Binding-site contacts:
Ligand atom N4 contacts residue ASP199 of chain 23.A at 4.0 Å.
Ligand atom C5 contacts residue TRP201 of chain 23.A at 3.4 Å (hydrophobic).
Ligand atom C4 contacts residue TRP201 of chain 23.A at 3.3 Å (hydrophobic).
Ligand atom O4' contacts residue TRP201 of chain 23.A at 4.5 Å.
Ligand atom C2 contacts residue TRP201 of chain 23.A at 3.9 Å (hydrophobic).
Ligand atom C2' contacts residue LYS682 of chain 23.A at 3.6 Å.
Ligand atom C4' contacts residue TRP201 of chain 23.A at 4.3 Å (hydrophobic).
Ligand atom C5' contacts residue TRP201 of chain 23.A at 3.5 Å (hydrophobic).
Ligand atom C1' contacts residue LYS682 of chain 23.A at 4.5 Å.
Ligand atom O2 contacts residue TRP201 of chain 23.A at 4.3 Å.
Ligand atom C3' contacts residue TRP201 of chain 23.A at 4.1 Å (hydrophobic).
Ligand atom N4 contacts residue TRP201 of chain 23.A at 3.8 Å.
Ligand atom N3 contacts residue TRP201 of chain 23.A at 3.6 Å.
Ligand atom N1 contacts residue TRP201 of chain 23.A at 4.0 Å.
Ligand atom C3' contacts residue LYS682 of chain 23.A at 3.8 Å.
Ligand atom C6 contacts residue TRP201 of chain 23.A at 3.5 Å (hydrophobic).
Ligand atom O5' contacts residue TRP201 of chain 23.A at 3.6 Å.
Ligand atom C1' contacts residue TRP201 of chain 23.A at 4.5 Å (hydrophobic).
Ligand atom OP1 contacts residue PRO423 of chain 23.A at 3.6 Å.
Ligand atom C2' contacts residue TRP201 of chain 23.A at 3.6 Å (hydrophobic).
Ligand atom O3' contacts residue LYS682 of chain 23.A at 3.1 Å (salt-bridge).
Ligand atom O2 contacts residue LEU197 of chain 23.A at 4.0 Å.
Ligand atom O2 contacts residue LYS682 of chain 23.A at 4.2 Å.
Ligand atom N4 contacts residue GLY198 of chain 23.A at 3.8 Å.

Sequence of chain 23.A:
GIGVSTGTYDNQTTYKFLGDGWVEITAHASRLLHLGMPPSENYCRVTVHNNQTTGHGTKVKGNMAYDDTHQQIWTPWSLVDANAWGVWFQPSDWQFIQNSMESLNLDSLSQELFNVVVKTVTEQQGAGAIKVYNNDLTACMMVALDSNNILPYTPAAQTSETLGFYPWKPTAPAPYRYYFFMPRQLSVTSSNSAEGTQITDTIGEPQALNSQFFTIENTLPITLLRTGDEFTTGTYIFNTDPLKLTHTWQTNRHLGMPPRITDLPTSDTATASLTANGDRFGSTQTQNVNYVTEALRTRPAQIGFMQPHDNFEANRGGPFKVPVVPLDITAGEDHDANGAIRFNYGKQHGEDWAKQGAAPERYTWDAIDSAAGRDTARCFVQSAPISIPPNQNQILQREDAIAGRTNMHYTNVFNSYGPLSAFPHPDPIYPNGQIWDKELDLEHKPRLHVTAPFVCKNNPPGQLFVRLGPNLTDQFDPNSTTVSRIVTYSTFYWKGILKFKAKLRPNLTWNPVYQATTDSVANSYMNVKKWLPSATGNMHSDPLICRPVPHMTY

This small molecule binds to this protein.
Small molecule (SMILES): Nc1ccn([C@H]2C[C@H](O)[C@@H](COP(=O)(O)O)O2)c(=O)n1